This protein binds this small molecule.
Small molecule (SMILES): Nc1ncnc2c1ncn2[C@@H]1O[C@H](CO[P](=O)(O)O[P](=O)(O)NP(=O)(O)O)[C@@H](O)[C@H]1O

Binding-site contacts:
Ligand atom PB contacts residue MG1 of chain 1.Q at 3.4 Å.
Ligand atom O2A contacts residue THR167 of chain 1.D at 3.0 Å (h-bond).
Ligand atom N3B contacts residue LYS166 of chain 1.D at 3.5 Å (salt-bridge).
Ligand atom O1G contacts residue ARG193 of chain 1.D at 2.9 Å (salt-bridge).
Ligand atom O3' contacts residue SER372 of chain 1.C at 3.4 Å (h-bond).
Ligand atom O3A contacts residue GLY165 of chain 1.D at 3.3 Å (h-bond).
Ligand atom N3B contacts residue GLY163 of chain 1.D at 2.7 Å (h-bond).
Ligand atom N1 contacts residue TYR349 of chain 1.D at 3.4 Å.
Ligand atom O1G contacts residue ARG373 of chain 1.C at 2.9 Å (salt-bridge).
Ligand atom O2B contacts residue MG1 of chain 1.Q at 2.2 Å.
Ligand atom N7 contacts residue VAL168 of chain 1.D at 3.4 Å.
Ligand atom O3' contacts residue PHE428 of chain 1.D at 3.5 Å.
Ligand atom O1A contacts residue ARG373 of chain 1.C at 2.9 Å (salt-bridge).
Ligand atom O2' contacts residue SER372 of chain 1.C at 2.8 Å (h-bond).
Ligand atom N3B contacts residue ARG373 of chain 1.C at 2.9 Å (salt-bridge).
Ligand atom PG contacts residue ARG373 of chain 1.C at 3.5 Å.
Ligand atom PB contacts residue LYS166 of chain 1.D at 3.5 Å.
Ligand atom O2A contacts residue GLY165 of chain 1.D at 3.0 Å.
Ligand atom O3G contacts residue TYR315 of chain 1.D at 3.3 Å.
Ligand atom O2B contacts residue THR167 of chain 1.D at 3.1 Å (h-bond).
Ligand atom N6 contacts residue PHE422 of chain 1.D at 3.5 Å.
Ligand atom O2G contacts residue ARG193 of chain 1.D at 2.9 Å (salt-bridge).
Ligand atom C5 contacts residue TYR349 of chain 1.D at 3.4 Å (hydrophobic).
Ligand atom O3A contacts residue ARG373 of chain 1.C at 3.0 Å (salt-bridge).
Ligand atom PA contacts residue ARG373 of chain 1.C at 3.5 Å.
Ligand atom PG contacts residue MG1 of chain 1.Q at 3.4 Å.
Ligand atom O2G contacts residue MG1 of chain 1.Q at 2.2 Å.
Ligand atom O2A contacts residue VAL168 of chain 1.D at 2.8 Å (h-bond).
Ligand atom O2' contacts residue PHE428 of chain 1.D at 3.3 Å.
Ligand atom O3A contacts residue GLY163 of chain 1.D at 3.5 Å.
Ligand atom O3G contacts residue LYS166 of chain 1.D at 2.8 Å (salt-bridge).
Ligand atom C5' contacts residue GLY163 of chain 1.D at 3.4 Å.
Ligand atom O1B contacts residue GLY165 of chain 1.D at 2.9 Å (h-bond).
Ligand atom O2A contacts residue LYS166 of chain 1.D at 3.3 Å (salt-bridge).
Ligand atom O2G contacts residue GLU192 of chain 1.D at 3.5 Å (salt-bridge).
Ligand atom O3' contacts residue ARG373 of chain 1.C at 3.1 Å.
Ligand atom N1 contacts residue ALA425 of chain 1.D at 3.5 Å.
Ligand atom O1B contacts residue VAL164 of chain 1.D at 3.3 Å (h-bond).
Ligand atom O1G contacts residue SER344 of chain 1.C at 3.2 Å.
Ligand atom O1B contacts residue LYS166 of chain 1.D at 2.8 Å (salt-bridge).

Sequence of chain 1.D:
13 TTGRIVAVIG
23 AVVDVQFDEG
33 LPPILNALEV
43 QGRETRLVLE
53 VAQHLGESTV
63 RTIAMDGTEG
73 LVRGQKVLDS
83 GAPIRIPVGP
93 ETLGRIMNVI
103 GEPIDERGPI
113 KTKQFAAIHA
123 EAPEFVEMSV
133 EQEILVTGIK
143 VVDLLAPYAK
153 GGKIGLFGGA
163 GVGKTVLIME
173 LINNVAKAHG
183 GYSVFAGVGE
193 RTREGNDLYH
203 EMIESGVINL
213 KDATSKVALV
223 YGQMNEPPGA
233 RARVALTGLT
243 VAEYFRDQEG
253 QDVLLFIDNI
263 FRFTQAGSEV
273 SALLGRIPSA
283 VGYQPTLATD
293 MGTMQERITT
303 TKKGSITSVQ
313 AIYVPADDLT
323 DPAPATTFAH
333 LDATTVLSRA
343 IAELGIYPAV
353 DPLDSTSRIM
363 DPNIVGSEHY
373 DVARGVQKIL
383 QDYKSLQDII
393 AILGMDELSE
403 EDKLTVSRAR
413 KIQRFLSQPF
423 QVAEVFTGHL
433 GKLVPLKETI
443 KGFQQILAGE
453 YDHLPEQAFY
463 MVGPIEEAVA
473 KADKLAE

Sequence of chain 1.C:
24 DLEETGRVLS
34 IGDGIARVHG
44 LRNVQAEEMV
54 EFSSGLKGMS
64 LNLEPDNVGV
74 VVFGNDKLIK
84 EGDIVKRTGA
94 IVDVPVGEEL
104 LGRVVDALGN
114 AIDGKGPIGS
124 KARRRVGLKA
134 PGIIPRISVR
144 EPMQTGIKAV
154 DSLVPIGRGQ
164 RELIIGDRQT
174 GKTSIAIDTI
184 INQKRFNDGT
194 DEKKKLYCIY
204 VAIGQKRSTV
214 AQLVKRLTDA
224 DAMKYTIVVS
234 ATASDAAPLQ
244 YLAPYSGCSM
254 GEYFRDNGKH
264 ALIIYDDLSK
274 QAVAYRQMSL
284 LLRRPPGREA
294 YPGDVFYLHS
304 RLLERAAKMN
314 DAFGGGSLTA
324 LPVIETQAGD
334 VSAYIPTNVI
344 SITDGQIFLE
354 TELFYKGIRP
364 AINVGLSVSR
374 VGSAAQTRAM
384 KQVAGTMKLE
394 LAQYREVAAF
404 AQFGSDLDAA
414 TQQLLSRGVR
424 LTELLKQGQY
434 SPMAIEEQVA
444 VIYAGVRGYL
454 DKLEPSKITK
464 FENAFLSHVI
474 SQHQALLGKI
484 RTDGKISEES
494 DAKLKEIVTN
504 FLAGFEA